Sequence of chain 1.B:
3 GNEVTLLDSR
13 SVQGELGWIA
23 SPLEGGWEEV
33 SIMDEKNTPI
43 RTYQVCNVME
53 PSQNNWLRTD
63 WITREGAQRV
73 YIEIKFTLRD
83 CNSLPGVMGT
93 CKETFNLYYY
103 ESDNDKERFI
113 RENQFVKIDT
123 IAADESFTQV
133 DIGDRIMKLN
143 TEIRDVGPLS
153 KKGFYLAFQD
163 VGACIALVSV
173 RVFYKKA

Binding-site contacts:
Ligand atom CD1 contacts residue LEU86 of chain 1.B at 3.6 Å (hydrophobic).
Ligand atom CD2 contacts residue THR79 of chain 1.B at 3.7 Å.
Ligand atom SG contacts residue ARG81 of chain 1.B at 2.8 Å (salt-bridge).
Ligand atom CB contacts residue CYS48 of chain 1.B at 3.8 Å (hydrophobic).
Ligand atom NE1 contacts residue THR79 of chain 1.B at 3.0 Å (h-bond).
Ligand atom CD2 contacts residue MET51 of chain 1.B at 3.8 Å (hydrophobic).
Ligand atom N contacts residue CYS48 of chain 1.B at 3.4 Å (h-bond).
Ligand atom N contacts residue CYS48 of chain 1.B at 3.3 Å (h-bond).
Ligand atom CD1 contacts residue ARG81 of chain 1.B at 3.5 Å.
Ligand atom OH contacts residue LEU86 of chain 1.B at 3.7 Å.
Ligand atom CE1 contacts residue LEU86 of chain 1.B at 3.4 Å (hydrophobic).
Ligand atom NE1 contacts residue LEU80 of chain 1.B at 3.8 Å.
Ligand atom CE2 contacts residue MET139 of chain 1.B at 3.7 Å (hydrophobic).
Ligand atom CG contacts residue ARG81 of chain 1.B at 3.5 Å.
Ligand atom N contacts residue GLN46 of chain 1.B at 2.8 Å (h-bond).
Ligand atom CA contacts residue GLN46 of chain 1.B at 3.6 Å.
Ligand atom CD2 contacts residue ARG81 of chain 1.B at 3.6 Å.
Ligand atom SG contacts residue LEU86 of chain 1.B at 3.2 Å.
Ligand atom CE2 contacts residue THR79 of chain 1.B at 3.8 Å.
Ligand atom CZ contacts residue PRO87 of chain 1.B at 3.5 Å (hydrophobic).
Ligand atom CB contacts residue ARG81 of chain 1.B at 3.7 Å.
Ligand atom CZ3 contacts residue CYS166 of chain 1.B at 3.8 Å (hydrophobic).
Ligand atom CZ2 contacts residue THR79 of chain 1.B at 3.4 Å.
Ligand atom CE2 contacts residue PRO87 of chain 1.B at 3.5 Å (hydrophobic).
Ligand atom C contacts residue GLN46 of chain 1.B at 3.8 Å.
Ligand atom NH1 contacts residue VAL32 of chain 1.B at 3.5 Å.
Ligand atom OH contacts residue PRO87 of chain 1.B at 2.7 Å (h-bond).
Ligand atom CB contacts residue CYS166 of chain 1.B at 3.8 Å (hydrophobic).
Ligand atom OH contacts residue MET139 of chain 1.B at 3.2 Å.
Ligand atom CE2 contacts residue THR79 of chain 1.B at 3.8 Å.
Ligand atom O contacts residue GLN46 of chain 1.B at 2.8 Å (h-bond).
Ligand atom CB contacts residue GLN46 of chain 1.B at 3.6 Å.
Ligand atom O contacts residue CYS48 of chain 1.B at 3.7 Å.
Ligand atom C contacts residue ILE34 of chain 1.B at 3.7 Å (hydrophobic).
Ligand atom CH2 contacts residue CYS166 of chain 1.B at 3.7 Å (hydrophobic).
Ligand atom O contacts residue ILE34 of chain 1.B at 3.4 Å.
Ligand atom O contacts residue ASN49 of chain 1.B at 3.8 Å.
Ligand atom CA contacts residue GLN46 of chain 1.B at 3.8 Å.
Ligand atom CE2 contacts residue ARG81 of chain 1.B at 3.8 Å.
Ligand atom C contacts residue GLN46 of chain 1.B at 3.8 Å.

The small molecule below binds the protein below.
Small molecule (SMILES): CC(C)[C@@H]1NC(=O)[C@@H](NC(=O)[C@H](Cc2ccc(O)cc2)NC(=O)[C@@H]2CCCN2C(=O)[C@H](C)N)CSSC[C@@H](C(=O)O)NC(=O)[C@H](CO)NC(=O)[C@H](CC2=CN=C3C=CC=CC23)NC(=O)[C@H](CO)NC(=O)CNC(=O)[C@H](CCCN=C(N)N)NC(=O)[C@H](Cc2ccc(O)cc2)NC1=O